Binding-site contacts:
Ligand atom N3 contacts residue VAL107 of chain 3.C at 2.9 Å.
Ligand atom C5 contacts residue VAL94 of chain 3.C at 2.5 Å (hydrophobic).
Ligand atom C2 contacts residue VAL94 of chain 3.C at 1.7 Å (hydrophobic).
Ligand atom C6 contacts residue GLY113 of chain 3.C at 1.8 Å.
Ligand atom O3' contacts residue GLU131 of chain 3.C at 2.8 Å (salt-bridge).
Ligand atom C1' contacts residue TRP95 of chain 3.C at 2.4 Å (hydrophobic).
Ligand atom C2 contacts residue GLY113 of chain 3.C at 2.8 Å.
Ligand atom C4' contacts residue TRP95 of chain 3.C at 3.0 Å (hydrophobic).
Ligand atom O4 contacts residue GLY113 of chain 3.C at 2.0 Å.
Ligand atom O5' contacts residue ASN133 of chain 3.C at 2.9 Å (h-bond).
Ligand atom O2' contacts residue TRP95 of chain 3.C at 2.5 Å.
Ligand atom C4 contacts residue VAL94 of chain 3.C at 2.8 Å (hydrophobic).
Ligand atom O2 contacts residue LEU93 of chain 3.C at 1.9 Å (h-bond).
Ligand atom N1 contacts residue GLY113 of chain 3.C at 2.8 Å.
Ligand atom O4' contacts residue VAL94 of chain 3.C at 2.7 Å.
Ligand atom C6 contacts residue VAL94 of chain 3.C at 1.8 Å (hydrophobic).
Ligand atom C2 contacts residue LEU93 of chain 3.C at 2.0 Å (hydrophobic).
Ligand atom O4 contacts residue LEU114 of chain 3.C at 2.8 Å (h-bond).
Ligand atom C4 contacts residue GLY113 of chain 3.C at 1.2 Å.
Ligand atom OP2 contacts residue ASN133 of chain 3.C at 2.5 Å.
Ligand atom N1 contacts residue GLY112 of chain 3.C at 2.9 Å (h-bond).
Ligand atom O4 contacts residue GLU131 of chain 3.C at 2.6 Å (salt-bridge).
Ligand atom C4 contacts residue LEU114 of chain 3.C at 2.8 Å (hydrophobic).
Ligand atom C1' contacts residue VAL94 of chain 3.C at 2.6 Å (hydrophobic).
Ligand atom O2 contacts residue VAL94 of chain 3.C at 1.5 Å.
Ligand atom N3 contacts residue VAL94 of chain 3.C at 2.3 Å.
Ligand atom N3 contacts residue LEU93 of chain 3.C at 1.6 Å (h-bond).
Ligand atom N3 contacts residue LEU114 of chain 3.C at 2.9 Å (h-bond).
Ligand atom N1 contacts residue VAL94 of chain 3.C at 1.9 Å.
Ligand atom N3 contacts residue GLY113 of chain 3.C at 2.1 Å.
Ligand atom C5 contacts residue GLY113 of chain 3.C at 1.2 Å.
Ligand atom C5 contacts residue GLY112 of chain 3.C at 2.6 Å.
Ligand atom C4 contacts residue LEU93 of chain 3.C at 2.9 Å (hydrophobic).
Ligand atom O4 contacts residue VAL107 of chain 3.C at 1.8 Å.
Ligand atom C6 contacts residue TYR111 of chain 3.C at 3.1 Å (hydrophobic).
Ligand atom OP1 contacts residue ASN136 of chain 3.C at 2.4 Å (h-bond).
Ligand atom C5 contacts residue THR110 of chain 3.C at 2.9 Å.
Ligand atom O4' contacts residue TRP95 of chain 3.C at 2.8 Å (h-bond).
Ligand atom C6 contacts residue GLY112 of chain 3.C at 2.2 Å.
Ligand atom C4 contacts residue VAL107 of chain 3.C at 2.6 Å (hydrophobic).

Sequence of chain 3.D:
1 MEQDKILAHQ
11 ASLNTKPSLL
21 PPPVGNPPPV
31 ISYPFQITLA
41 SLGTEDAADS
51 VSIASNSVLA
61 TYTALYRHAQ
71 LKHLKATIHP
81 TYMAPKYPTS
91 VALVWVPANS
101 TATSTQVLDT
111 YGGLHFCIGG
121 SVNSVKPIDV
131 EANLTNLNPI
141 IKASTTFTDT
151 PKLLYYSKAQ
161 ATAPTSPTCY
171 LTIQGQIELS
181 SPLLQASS

The small molecule below binds the protein below.
Small molecule (SMILES): O=c1ccn([C@@H]2O[C@H](CO[P](=O)(O)O[C@H]3[C@@H](O)[C@H](n4ccc(=O)[nH]c4=O)O[C@@H]3COP(=O)(O)O)[C@@H](O)[C@H]2O)c(=O)[nH]1

Sequence of chain 3.C:
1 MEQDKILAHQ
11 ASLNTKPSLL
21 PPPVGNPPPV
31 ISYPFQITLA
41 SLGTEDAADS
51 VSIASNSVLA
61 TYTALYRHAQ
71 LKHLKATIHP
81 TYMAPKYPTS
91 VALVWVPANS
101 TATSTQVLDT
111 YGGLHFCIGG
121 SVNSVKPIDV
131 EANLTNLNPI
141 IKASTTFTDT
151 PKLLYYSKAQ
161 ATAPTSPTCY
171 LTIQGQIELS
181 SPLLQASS